Sequence of chain 1.A:
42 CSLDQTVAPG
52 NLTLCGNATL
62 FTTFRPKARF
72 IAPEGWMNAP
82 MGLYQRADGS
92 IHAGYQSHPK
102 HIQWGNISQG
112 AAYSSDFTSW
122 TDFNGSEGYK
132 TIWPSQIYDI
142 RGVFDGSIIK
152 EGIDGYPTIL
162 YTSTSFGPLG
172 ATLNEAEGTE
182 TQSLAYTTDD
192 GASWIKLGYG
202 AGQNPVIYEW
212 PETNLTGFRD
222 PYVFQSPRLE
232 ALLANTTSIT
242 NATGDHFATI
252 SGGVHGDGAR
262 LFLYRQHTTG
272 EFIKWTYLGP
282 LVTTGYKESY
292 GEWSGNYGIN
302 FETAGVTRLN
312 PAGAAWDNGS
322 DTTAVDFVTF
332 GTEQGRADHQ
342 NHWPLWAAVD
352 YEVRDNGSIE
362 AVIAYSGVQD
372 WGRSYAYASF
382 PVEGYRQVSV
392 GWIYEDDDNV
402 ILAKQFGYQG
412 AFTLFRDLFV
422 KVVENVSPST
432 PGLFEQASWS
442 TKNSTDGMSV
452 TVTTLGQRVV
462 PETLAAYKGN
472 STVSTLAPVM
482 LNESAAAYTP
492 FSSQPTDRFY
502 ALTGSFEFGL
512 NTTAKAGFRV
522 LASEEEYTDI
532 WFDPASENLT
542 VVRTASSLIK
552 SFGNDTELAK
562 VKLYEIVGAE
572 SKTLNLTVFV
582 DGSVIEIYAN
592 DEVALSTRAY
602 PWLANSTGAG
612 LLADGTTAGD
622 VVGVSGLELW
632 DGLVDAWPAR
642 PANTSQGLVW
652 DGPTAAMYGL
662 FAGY

This protein binds this small molecule.
Small molecule (SMILES): CC(=O)N[C@@H]1[C@@H](O)[C@H](O)[C@@H](CO)O[C@H]1O

Binding-site contacts:
Ligand atom O5 contacts residue ASN512 of chain 1.A at 2.3 Å (h-bond).
Ligand atom O5 contacts residue LEU511 of chain 1.A at 3.7 Å.
Ligand atom C8 contacts residue ASN512 of chain 1.A at 4.2 Å.
Ligand atom C5 contacts residue ASN512 of chain 1.A at 3.7 Å.
Ligand atom O6 contacts residue SER430 of chain 1.A at 4.0 Å.
Ligand atom O6 contacts residue LEU511 of chain 1.A at 3.9 Å.
Ligand atom C1 contacts residue LEU511 of chain 1.A at 4.4 Å (hydrophobic).
Ligand atom C2 contacts residue ASN512 of chain 1.A at 2.4 Å.
Ligand atom O4 contacts residue SER430 of chain 1.A at 4.2 Å.
Ligand atom N2 contacts residue ASN512 of chain 1.A at 2.9 Å (h-bond).
Ligand atom C6 contacts residue GLU566 of chain 1.A at 3.7 Å.
Ligand atom C3 contacts residue ASN512 of chain 1.A at 3.8 Å.
Ligand atom C7 contacts residue ASN512 of chain 1.A at 3.7 Å.
Ligand atom C1 contacts residue ASN512 of chain 1.A at 1.4 Å.
Ligand atom C6 contacts residue PRO432 of chain 1.A at 4.1 Å (hydrophobic).
Ligand atom C6 contacts residue SER430 of chain 1.A at 3.6 Å.
Ligand atom C6 contacts residue LEU511 of chain 1.A at 4.5 Å (hydrophobic).
Ligand atom O6 contacts residue GLU566 of chain 1.A at 2.7 Å (salt-bridge).
Ligand atom C4 contacts residue ASN512 of chain 1.A at 4.2 Å.